This small molecule binds to this protein.
Small molecule (SMILES): Cc1cc(CCCCCOc2ccc(C3=N[C@@H](C)CO3)cc2)on1

Binding-site contacts:
Ligand atom C1B contacts residue TYR128 of chain 7.A at 3.7 Å (hydrophobic).
Ligand atom C6B contacts residue MET224 of chain 7.A at 3.6 Å (hydrophobic).
Ligand atom CM1 contacts residue VAL176 of chain 7.A at 3.4 Å (hydrophobic).
Ligand atom C4A contacts residue PRO174 of chain 7.A at 3.4 Å (hydrophobic).
Ligand atom C6B contacts residue TYR128 of chain 7.A at 3.4 Å (hydrophobic).
Ligand atom CM1 contacts residue LEU14 of chain 8.C at 3.3 Å (hydrophobic).
Ligand atom N3A contacts residue PRO174 of chain 7.A at 3.9 Å.
Ligand atom N3A contacts residue TYR152 of chain 7.A at 3.6 Å.
Ligand atom C3B contacts residue VAL188 of chain 7.A at 3.5 Å (hydrophobic).
Ligand atom C4 contacts residue PHE124 of chain 7.A at 3.9 Å (hydrophobic).
Ligand atom CM1 contacts residue SER175 of chain 7.A at 3.9 Å.
Ligand atom C1B contacts residue ILE104 of chain 7.A at 4.0 Å (hydrophobic).
Ligand atom O1B contacts residue TYR128 of chain 7.A at 3.4 Å (h-bond).
Ligand atom N2 contacts residue ASN219 of chain 7.A at 3.0 Å (h-bond).
Ligand atom C5A contacts residue PHE186 of chain 7.A at 3.7 Å (hydrophobic).
Ligand atom C5A contacts residue VAL176 of chain 7.A at 3.8 Å (hydrophobic).
Ligand atom C5 contacts residue LEU106 of chain 7.A at 3.8 Å (hydrophobic).
Ligand atom C2B contacts residue VAL188 of chain 7.A at 3.3 Å (hydrophobic).
Ligand atom C2A contacts residue TYR152 of chain 7.A at 3.8 Å (hydrophobic).
Ligand atom C3 contacts residue ASN219 of chain 7.A at 3.9 Å.
Ligand atom C3C contacts residue TYR128 of chain 7.A at 3.3 Å (hydrophobic).
Ligand atom C1C contacts residue LEU106 of chain 7.A at 3.6 Å (hydrophobic).
Ligand atom C1B contacts residue VAL188 of chain 7.A at 3.7 Å (hydrophobic).
Ligand atom C6B contacts residue ILE104 of chain 7.A at 3.6 Å (hydrophobic).
Ligand atom C4B contacts residue PHE186 of chain 7.A at 3.9 Å (hydrophobic).
Ligand atom C4 contacts residue LEU106 of chain 7.A at 3.6 Å (hydrophobic).
Ligand atom C4 contacts residue TYR197 of chain 7.A at 3.9 Å (hydrophobic).
Ligand atom C2A contacts residue PHE186 of chain 7.A at 3.6 Å (hydrophobic).
Ligand atom C3B contacts residue TYR152 of chain 7.A at 3.6 Å (hydrophobic).
Ligand atom C5B contacts residue MET224 of chain 7.A at 3.2 Å (hydrophobic).
Ligand atom N3A contacts residue ALA24 of chain 7.C at 3.9 Å.
Ligand atom C4C contacts residue TYR197 of chain 7.A at 4.0 Å (hydrophobic).
Ligand atom CM1 contacts residue PRO174 of chain 7.A at 3.8 Å (hydrophobic).
Ligand atom O1 contacts residue ASN219 of chain 7.A at 3.9 Å.
Ligand atom O1A contacts residue PHE186 of chain 7.A at 3.2 Å.
Ligand atom C5C contacts residue VAL191 of chain 7.A at 3.7 Å (hydrophobic).
Ligand atom C5B contacts residue PHE186 of chain 7.A at 3.9 Å (hydrophobic).
Ligand atom C4C contacts residue VAL191 of chain 7.A at 3.3 Å (hydrophobic).
Ligand atom C4B contacts residue TYR152 of chain 7.A at 4.0 Å (hydrophobic).
Ligand atom C2C contacts residue TYR197 of chain 7.A at 3.8 Å (hydrophobic).

Sequence of chain 7.A:
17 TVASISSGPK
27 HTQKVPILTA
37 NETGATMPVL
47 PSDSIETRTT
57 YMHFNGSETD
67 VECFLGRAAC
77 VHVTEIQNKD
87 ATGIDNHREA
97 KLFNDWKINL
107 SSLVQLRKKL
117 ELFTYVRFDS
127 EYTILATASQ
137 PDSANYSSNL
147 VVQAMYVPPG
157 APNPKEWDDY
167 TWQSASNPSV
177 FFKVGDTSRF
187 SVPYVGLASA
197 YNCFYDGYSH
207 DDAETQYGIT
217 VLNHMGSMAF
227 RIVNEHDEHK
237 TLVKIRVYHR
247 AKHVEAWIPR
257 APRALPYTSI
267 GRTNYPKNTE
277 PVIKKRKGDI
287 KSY

Sequence of chain 8.C:
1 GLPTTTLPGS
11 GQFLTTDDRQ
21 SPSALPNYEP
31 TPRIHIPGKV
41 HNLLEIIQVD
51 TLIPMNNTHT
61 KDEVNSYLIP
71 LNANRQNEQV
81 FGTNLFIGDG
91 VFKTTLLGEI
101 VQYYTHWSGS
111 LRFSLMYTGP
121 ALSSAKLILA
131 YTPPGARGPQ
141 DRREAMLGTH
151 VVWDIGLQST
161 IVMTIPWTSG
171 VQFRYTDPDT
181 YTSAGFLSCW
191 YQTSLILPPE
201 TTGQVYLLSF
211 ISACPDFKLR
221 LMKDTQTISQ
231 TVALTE

Sequence of chain 7.C:
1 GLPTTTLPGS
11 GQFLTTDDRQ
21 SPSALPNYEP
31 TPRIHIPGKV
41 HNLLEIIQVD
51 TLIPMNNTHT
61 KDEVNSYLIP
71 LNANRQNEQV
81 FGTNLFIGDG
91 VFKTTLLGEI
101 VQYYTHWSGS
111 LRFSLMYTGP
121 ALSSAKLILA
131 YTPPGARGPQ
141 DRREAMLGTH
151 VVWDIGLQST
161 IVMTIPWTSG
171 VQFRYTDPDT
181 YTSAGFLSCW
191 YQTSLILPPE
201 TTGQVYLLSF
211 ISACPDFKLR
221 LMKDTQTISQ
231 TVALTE